Binding-site contacts:
Ligand atom N26 contacts residue ASN374 of chain 1.H at 3.6 Å.
Ligand atom C14 contacts residue CO31 of chain 1.DB at 3.5 Å.
Ligand atom N08 contacts residue PHE315 of chain 1.H at 3.5 Å.
Ligand atom N07 contacts residue GLY406 of chain 1.H at 3.7 Å.
Ligand atom C02 contacts residue GLY406 of chain 1.H at 3.4 Å.
Ligand atom C10 contacts residue LEU409 of chain 1.H at 3.7 Å (hydrophobic).
Ligand atom C22 contacts residue ASN374 of chain 1.H at 3.7 Å.
Ligand atom C02 contacts residue LEU404 of chain 1.H at 3.6 Å (hydrophobic).
Ligand atom O17 contacts residue ZN1 of chain 1.EB at 2.1 Å.
Ligand atom O15 contacts residue ASP296 of chain 1.H at 3.0 Å (salt-bridge).
Ligand atom C14 contacts residue ZN1 of chain 1.CB at 3.6 Å.
Ligand atom C05 contacts residue GLY406 of chain 1.H at 3.3 Å.
Ligand atom O20 contacts residue THR405 of chain 1.H at 3.0 Å.
Ligand atom C10 contacts residue MET309 of chain 1.H at 3.5 Å (hydrophobic).
Ligand atom O15 contacts residue LYS303 of chain 1.H at 2.9 Å (salt-bridge).
Ligand atom O20 contacts residue GLY406 of chain 1.H at 3.4 Å (h-bond).
Ligand atom C14 contacts residue ASP296 of chain 1.H at 3.7 Å.
Ligand atom O15 contacts residue ZN1 of chain 1.EB at 2.2 Å.
Ligand atom N16 contacts residue CO31 of chain 1.DB at 2.4 Å (h-bond).
Ligand atom C14 contacts residue ASP376 of chain 1.H at 3.3 Å.
Ligand atom N16 contacts residue LYS291 of chain 1.H at 3.3 Å (salt-bridge).
Ligand atom O17 contacts residue LYS291 of chain 1.H at 2.9 Å (salt-bridge).
Ligand atom C06 contacts residue GLY406 of chain 1.H at 3.3 Å.
Ligand atom O17 contacts residue CO31 of chain 1.DB at 2.9 Å (h-bond).
Ligand atom O17 contacts residue ASP296 of chain 1.H at 2.9 Å (salt-bridge).
Ligand atom C14 contacts residue LEU404 of chain 1.H at 3.7 Å (hydrophobic).
Ligand atom C04 contacts residue GLY406 of chain 1.H at 3.5 Å.
Ligand atom C03 contacts residue GLY406 of chain 1.H at 3.4 Å.
Ligand atom O17 contacts residue GLU378 of chain 1.H at 2.4 Å (salt-bridge).
Ligand atom C14 contacts residue ZN1 of chain 1.EB at 2.8 Å.
Ligand atom N16 contacts residue ZN1 of chain 1.EB at 2.8 Å.
Ligand atom O17 contacts residue ASP376 of chain 1.H at 3.2 Å (salt-bridge).
Ligand atom C01 contacts residue GLY406 of chain 1.H at 3.5 Å.
Ligand atom O20 contacts residue LEU404 of chain 1.H at 3.4 Å (h-bond).
Ligand atom O17 contacts residue ZN1 of chain 1.CB at 1.9 Å.
Ligand atom N16 contacts residue ASP376 of chain 1.H at 3.5 Å (salt-bridge).
Ligand atom C12 contacts residue LEU404 of chain 1.H at 3.0 Å (hydrophobic).
Ligand atom O15 contacts residue ASP376 of chain 1.H at 3.0 Å (salt-bridge).
Ligand atom N16 contacts residue LEU404 of chain 1.H at 3.2 Å (h-bond).
Ligand atom N16 contacts residue ZN1 of chain 1.CB at 2.8 Å.

A protein and the small-molecule ligand that binds it are described below.
Small molecule (SMILES): Nc1ccc(C(=O)N[C@@H](C(=O)NO)c2ccc(-n3cccn3)cc2)cc1

Sequence of chain 1.H:
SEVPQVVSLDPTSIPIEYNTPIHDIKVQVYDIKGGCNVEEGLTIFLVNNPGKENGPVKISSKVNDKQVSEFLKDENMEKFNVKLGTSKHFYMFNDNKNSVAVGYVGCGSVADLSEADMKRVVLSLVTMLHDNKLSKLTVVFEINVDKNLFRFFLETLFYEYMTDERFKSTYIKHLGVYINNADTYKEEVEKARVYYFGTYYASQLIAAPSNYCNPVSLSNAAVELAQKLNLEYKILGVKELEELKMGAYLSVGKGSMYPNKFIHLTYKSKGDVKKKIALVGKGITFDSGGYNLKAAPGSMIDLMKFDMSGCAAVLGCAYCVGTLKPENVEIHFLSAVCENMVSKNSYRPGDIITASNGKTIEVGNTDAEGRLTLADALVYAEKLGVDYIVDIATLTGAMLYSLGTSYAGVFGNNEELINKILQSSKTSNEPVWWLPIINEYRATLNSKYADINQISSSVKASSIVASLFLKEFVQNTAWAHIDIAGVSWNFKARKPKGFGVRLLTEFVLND